A small-molecule ligand and the protein it binds are described below.
Small molecule (SMILES): CC(=O)N[C@@H]1[C@@H](O)[C@H](O)[C@@H](CO)O[C@H]1O

Sequence of chain 1.A:
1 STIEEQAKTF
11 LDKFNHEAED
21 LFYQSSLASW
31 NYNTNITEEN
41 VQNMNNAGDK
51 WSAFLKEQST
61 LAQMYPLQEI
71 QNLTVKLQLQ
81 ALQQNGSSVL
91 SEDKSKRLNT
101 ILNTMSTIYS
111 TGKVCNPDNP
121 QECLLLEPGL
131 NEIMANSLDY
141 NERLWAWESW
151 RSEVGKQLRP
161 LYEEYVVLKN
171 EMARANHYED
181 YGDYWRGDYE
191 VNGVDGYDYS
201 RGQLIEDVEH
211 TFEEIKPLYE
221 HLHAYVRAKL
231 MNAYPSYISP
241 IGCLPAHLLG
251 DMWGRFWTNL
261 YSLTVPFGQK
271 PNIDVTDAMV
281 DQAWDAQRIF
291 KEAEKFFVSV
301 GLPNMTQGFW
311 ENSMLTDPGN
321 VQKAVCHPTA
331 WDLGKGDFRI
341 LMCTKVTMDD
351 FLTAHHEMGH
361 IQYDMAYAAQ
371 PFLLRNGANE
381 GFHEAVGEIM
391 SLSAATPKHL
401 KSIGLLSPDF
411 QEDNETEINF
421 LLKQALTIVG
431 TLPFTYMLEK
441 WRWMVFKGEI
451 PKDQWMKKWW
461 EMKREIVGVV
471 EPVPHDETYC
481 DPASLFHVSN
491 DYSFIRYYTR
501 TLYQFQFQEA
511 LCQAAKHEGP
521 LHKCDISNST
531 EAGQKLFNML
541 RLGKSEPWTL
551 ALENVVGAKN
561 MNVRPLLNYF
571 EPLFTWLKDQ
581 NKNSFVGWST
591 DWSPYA

Binding-site contacts:
Ligand atom C8 contacts residue ILE418 of chain 1.A at 4.5 Å (hydrophobic).
Ligand atom C7 contacts residue ASN414 of chain 1.A at 3.1 Å.
Ligand atom C1 contacts residue ASN414 of chain 1.A at 1.4 Å.
Ligand atom C2 contacts residue ASN414 of chain 1.A at 2.5 Å.
Ligand atom N2 contacts residue ASN414 of chain 1.A at 2.9 Å (h-bond).
Ligand atom C3 contacts residue ASN414 of chain 1.A at 3.8 Å.
Ligand atom C8 contacts residue ASN414 of chain 1.A at 4.3 Å.
Ligand atom C8 contacts residue PHE267 of chain 1.A at 3.5 Å (hydrophobic).
Ligand atom C5 contacts residue ASN414 of chain 1.A at 3.7 Å.
Ligand atom O7 contacts residue ASN414 of chain 1.A at 3.0 Å (h-bond).
Ligand atom C8 contacts residue TRP576 of chain 1.A at 3.6 Å (hydrophobic).
Ligand atom O5 contacts residue ASN414 of chain 1.A at 2.4 Å (h-bond).
Ligand atom C4 contacts residue ASN414 of chain 1.A at 4.2 Å.